This protein binds this small molecule.
Small molecule (SMILES): CCS(=O)(=O)c1ccc(NCC2CC2)c(-c2cn(C)c(=O)c3[nH]ccc23)c1

Binding-site contacts:
Ligand atom C10 contacts residue VAL91 of chain 1.A at 3.9 Å (hydrophobic).
Ligand atom C5 contacts residue LEU39 of chain 1.A at 4.1 Å (hydrophobic).
Ligand atom C1 contacts residue TRP26 of chain 1.A at 3.5 Å (hydrophobic).
Ligand atom N23 contacts residue PRO27 of chain 1.A at 3.8 Å.
Ligand atom O24 contacts residue CYS81 of chain 1.A at 3.8 Å.
Ligand atom C15 contacts residue MET94 of chain 1.A at 3.5 Å (hydrophobic).
Ligand atom C17 contacts residue TRP26 of chain 1.A at 3.7 Å (hydrophobic).
Ligand atom C5 contacts residue ASN85 of chain 1.A at 3.6 Å.
Ligand atom C13 contacts residue VAL91 of chain 1.A at 4.0 Å (hydrophobic).
Ligand atom C11 contacts residue VAL91 of chain 1.A at 3.9 Å (hydrophobic).
Ligand atom O26 contacts residue PRO31 of chain 1.A at 3.9 Å.
Ligand atom C13 contacts residue ASN85 of chain 1.A at 3.7 Å.
Ligand atom N22 contacts residue VAL91 of chain 1.A at 3.8 Å.
Ligand atom C8 contacts residue PRO27 of chain 1.A at 3.7 Å (hydrophobic).
Ligand atom O26 contacts residue ASP33 of chain 1.A at 3.1 Å (salt-bridge).
Ligand atom C18 contacts residue PHE28 of chain 1.A at 3.7 Å (hydrophobic).
Ligand atom O24 contacts residue ASN85 of chain 1.A at 2.8 Å (h-bond).
Ligand atom N22 contacts residue VAL32 of chain 1.A at 3.9 Å.
Ligand atom C14 contacts residue GLU90 of chain 1.A at 3.8 Å.
Ligand atom C12 contacts residue PRO27 of chain 1.A at 4.1 Å (hydrophobic).
Ligand atom C5 contacts residue HIS89 of chain 1.A at 4.1 Å.
Ligand atom C18 contacts residue PRO27 of chain 1.A at 4.0 Å (hydrophobic).
Ligand atom C17 contacts residue LYS30 of chain 1.A at 3.8 Å.
Ligand atom C20 contacts residue PRO27 of chain 1.A at 4.0 Å (hydrophobic).
Ligand atom C15 contacts residue VAL91 of chain 1.A at 3.7 Å (hydrophobic).
Ligand atom O24 contacts residue VAL91 of chain 1.A at 4.0 Å.
Ligand atom C7 contacts residue PRO27 of chain 1.A at 3.8 Å (hydrophobic).
Ligand atom C10 contacts residue ASN85 of chain 1.A at 3.7 Å.
Ligand atom N21 contacts residue ASN85 of chain 1.A at 2.7 Å (h-bond).
Ligand atom C18 contacts residue VAL32 of chain 1.A at 3.8 Å (hydrophobic).
Ligand atom C20 contacts residue PRO31 of chain 1.A at 3.5 Å (hydrophobic).
Ligand atom N21 contacts residue VAL91 of chain 1.A at 3.9 Å.
Ligand atom C2 contacts residue TRP26 of chain 1.A at 3.7 Å (hydrophobic).
Ligand atom C11 contacts residue VAL32 of chain 1.A at 4.0 Å (hydrophobic).
Ligand atom C17 contacts residue PRO27 of chain 1.A at 3.8 Å (hydrophobic).
Ligand atom C19 contacts residue TRP26 of chain 1.A at 3.9 Å (hydrophobic).
Ligand atom C20 contacts residue LYS30 of chain 1.A at 3.6 Å.
Ligand atom C4 contacts residue PRO27 of chain 1.A at 4.0 Å (hydrophobic).
Ligand atom C11 contacts residue PRO27 of chain 1.A at 3.5 Å (hydrophobic).
Ligand atom O26 contacts residue VAL32 of chain 1.A at 4.0 Å.

Sequence of chain 1.A:
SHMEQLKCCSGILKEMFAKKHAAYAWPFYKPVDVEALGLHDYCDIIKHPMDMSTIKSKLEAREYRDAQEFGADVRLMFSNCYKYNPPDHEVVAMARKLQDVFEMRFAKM